Binding-site contacts:
Ligand atom N2 contacts residue DC1 of chain 1.A at 3.0 Å (h-bond).
Ligand atom N1 contacts residue DT4 of chain 1.A at 2.3 Å (h-bond).
Ligand atom O5' contacts residue GLY107 of chain 1.C at 2.8 Å.
Ligand atom O4 contacts residue DA7 of chain 1.A at 3.0 Å (h-bond).
Ligand atom N6 contacts residue DA2 of chain 1.A at 2.9 Å (h-bond).
Ligand atom C2 contacts residue DA7 of chain 1.A at 3.2 Å.
Ligand atom OP2 contacts residue CD1 of chain 1.D at 2.5 Å.
Ligand atom OP1 contacts residue ASP192 of chain 1.C at 2.1 Å (salt-bridge).
Ligand atom N6 contacts residue DT3 of chain 1.A at 3.1 Å (h-bond).
Ligand atom N4 contacts residue DG6 of chain 1.A at 3.2 Å (h-bond).
Ligand atom C4 contacts residue DA5 of chain 1.A at 3.2 Å.
Ligand atom N2 contacts residue DA2 of chain 1.A at 2.8 Å.
Ligand atom N3 contacts residue DA5 of chain 1.A at 2.4 Å (h-bond).
Ligand atom OP1 contacts residue NA1 of chain 1.E at 1.5 Å (h-bond).
Ligand atom O2 contacts residue DA7 of chain 1.A at 2.9 Å (h-bond).
Ligand atom OP1 contacts residue ALA110 of chain 1.C at 2.3 Å (h-bond).
Ligand atom OP1 contacts residue GLY107 of chain 1.C at 2.4 Å (h-bond).
Ligand atom O4 contacts residue DA2 of chain 1.A at 2.8 Å (h-bond).
Ligand atom N1 contacts residue DC1 of chain 1.A at 3.2 Å (h-bond).
Ligand atom O2 contacts residue LYS234 of chain 1.C at 3.1 Å (salt-bridge).
Ligand atom P contacts residue ASP192 of chain 1.C at 3.0 Å.
Ligand atom C2 contacts residue DA5 of chain 1.A at 3.2 Å.
Ligand atom C2 contacts residue DT3 of chain 1.A at 3.2 Å.
Ligand atom C2 contacts residue DA5 of chain 1.A at 3.2 Å.
Ligand atom O6 contacts residue DC1 of chain 1.A at 3.2 Å (h-bond).
Ligand atom N3 contacts residue DG6 of chain 1.A at 2.7 Å (h-bond).
Ligand atom N3 contacts residue DA7 of chain 1.A at 2.8 Å (h-bond).
Ligand atom C2 contacts residue DG6 of chain 1.A at 3.1 Å.
Ligand atom N6 contacts residue DT4 of chain 1.A at 2.9 Å (h-bond).
Ligand atom O2 contacts residue DG6 of chain 1.A at 2.3 Å (h-bond).
Ligand atom OP2 contacts residue ASP192 of chain 1.C at 3.1 Å (salt-bridge).
Ligand atom C2 contacts residue DT4 of chain 1.A at 2.8 Å.
Ligand atom OP1 contacts residue GLY105 of chain 1.C at 2.8 Å (h-bond).
Ligand atom N3 contacts residue DA2 of chain 1.A at 2.7 Å (h-bond).
Ligand atom N1 contacts residue DT3 of chain 1.A at 2.8 Å (h-bond).
Ligand atom P contacts residue NA1 of chain 1.E at 3.0 Å.
Ligand atom O2 contacts residue DG6 of chain 1.A at 3.2 Å (h-bond).
Ligand atom O4 contacts residue DA5 of chain 1.A at 2.5 Å (h-bond).
Ligand atom O2 contacts residue DA5 of chain 1.A at 3.0 Å.
Ligand atom OP1 contacts residue VAL103 of chain 1.C at 3.2 Å (h-bond).

Sequence of chain 1.C:
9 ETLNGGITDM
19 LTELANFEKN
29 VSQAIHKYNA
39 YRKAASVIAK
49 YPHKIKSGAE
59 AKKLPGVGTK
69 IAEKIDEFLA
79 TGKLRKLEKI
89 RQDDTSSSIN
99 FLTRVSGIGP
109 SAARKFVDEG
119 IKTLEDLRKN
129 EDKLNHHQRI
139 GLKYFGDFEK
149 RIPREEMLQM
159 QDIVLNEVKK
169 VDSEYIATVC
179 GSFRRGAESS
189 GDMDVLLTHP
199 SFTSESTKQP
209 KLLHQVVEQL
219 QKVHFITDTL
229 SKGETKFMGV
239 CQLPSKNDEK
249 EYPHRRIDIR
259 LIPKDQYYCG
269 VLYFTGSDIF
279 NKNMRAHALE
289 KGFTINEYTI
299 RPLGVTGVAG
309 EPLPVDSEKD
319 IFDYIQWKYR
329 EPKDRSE

This small molecule binds to this protein.
Small molecule (SMILES): Cc1cn([C@H]2C[C@H](O[P](=O)(O)OC[C@H]3O[C@@H](n4cnc5c(N)ncnc54)C[C@@H]3O[P](=O)(O)OC[C@H]3O[C@@H](n4cnc5c(N)ncnc54)C[C@@H]3O[P](=O)(O)OC[C@H]3O[C@@H](n4cc(C)c(=O)[nH]c4=O)C[C@@H]3O[P](=O)(O)OC[C@H]3O[C@@H](n4cnc5c(=O)nc(N)[nH]c54)C[C@@H]3OP(=O)(O)O)[C@@H](CO[P](=O)(O)O[C@H]3C[C@H](n4ccc(N)nc4=O)O[C@@H]3CO[P](=O)(O)O[C@H]3C[C@]4(O[C@@H]3CO)c3c(C)c(=O)[nH]c(=O)n34)O2)c(=O)[nH]c1=O.O